Binding-site contacts:
Ligand atom O2 contacts residue LYS10 of chain 1.A at 3.4 Å.
Ligand atom C2 contacts residue ARG299 of chain 1.A at 3.6 Å.
Ligand atom O5 contacts residue TYR154 of chain 1.A at 3.5 Å.
Ligand atom O3 contacts residue TRP63 of chain 1.A at 3.0 Å (h-bond).
Ligand atom O3 contacts residue ASP62 of chain 1.A at 2.6 Å (salt-bridge).
Ligand atom C3 contacts residue ASP62 of chain 1.A at 3.5 Å.
Ligand atom O6 contacts residue TYR209 of chain 1.A at 3.7 Å.
Ligand atom O2 contacts residue MET329 of chain 1.A at 3.8 Å.
Ligand atom C6 contacts residue TRP339 of chain 1.A at 3.8 Å (hydrophobic).
Ligand atom O5 contacts residue PHE155 of chain 1.A at 3.8 Å.
Ligand atom O2 contacts residue ASP62 of chain 1.A at 2.6 Å (salt-bridge).
Ligand atom C6 contacts residue ASN152 of chain 1.A at 3.7 Å.
Ligand atom O6 contacts residue PHE155 of chain 1.A at 3.7 Å.
Ligand atom C2 contacts residue ASP62 of chain 1.A at 3.3 Å.
Ligand atom C4 contacts residue TRP339 of chain 1.A at 3.7 Å (hydrophobic).
Ligand atom C1 contacts residue TYR154 of chain 1.A at 3.6 Å (hydrophobic).
Ligand atom O4 contacts residue PHE37 of chain 1.A at 3.4 Å.
Ligand atom O2 contacts residue SER8 of chain 1.A at 2.7 Å (h-bond).
Ligand atom C1 contacts residue TRP229 of chain 1.A at 3.6 Å (hydrophobic).
Ligand atom C2 contacts residue LYS10 of chain 1.A at 3.8 Å.
Ligand atom O3 contacts residue GLN262 of chain 1.A at 3.5 Å (h-bond).
Ligand atom C1 contacts residue GLU9 of chain 1.A at 3.5 Å.
Ligand atom C1 contacts residue LYS10 of chain 1.A at 3.8 Å.
Ligand atom O3 contacts residue ALA60 of chain 1.A at 3.9 Å.
Ligand atom O1 contacts residue GLU9 of chain 1.A at 3.3 Å (salt-bridge).
Ligand atom O1 contacts residue SER8 of chain 1.A at 3.2 Å.
Ligand atom O2 contacts residue GLN262 of chain 1.A at 3.0 Å (h-bond).
Ligand atom C6 contacts residue TYR154 of chain 1.A at 3.8 Å (hydrophobic).
Ligand atom C2 contacts residue TRP229 of chain 1.A at 3.9 Å (hydrophobic).
Ligand atom C2 contacts residue SER8 of chain 1.A at 3.9 Å.
Ligand atom O2 contacts residue TRP229 of chain 1.A at 3.8 Å.
Ligand atom O2 contacts residue ARG299 of chain 1.A at 3.0 Å (salt-bridge).
Ligand atom O1 contacts residue PHE37 of chain 1.A at 3.4 Å.
Ligand atom C2 contacts residue GLU107 of chain 1.A at 3.6 Å.
Ligand atom O6 contacts residue ASN152 of chain 1.A at 2.7 Å (h-bond).
Ligand atom C6 contacts residue PHE155 of chain 1.A at 3.7 Å (hydrophobic).
Ligand atom O2 contacts residue ALA60 of chain 1.A at 3.2 Å.
Ligand atom C3 contacts residue PHE37 of chain 1.A at 3.7 Å (hydrophobic).
Ligand atom O2 contacts residue GLU107 of chain 1.A at 2.6 Å (salt-bridge).
Ligand atom O3 contacts residue ARG299 of chain 1.A at 2.9 Å (salt-bridge).

The protein below binds the small molecule below.
Small molecule (SMILES): OC[C@H]1O[C@H](O[C@H]2[C@H](O)[C@@H](O)[C@@H](O[C@H]3[C@H](O)[C@@H](O)[C@@H](O)O[C@@H]3CO)O[C@@H]2CO)[C@H](O)[C@@H](O)[C@@H]1O

Sequence of chain 1.A:
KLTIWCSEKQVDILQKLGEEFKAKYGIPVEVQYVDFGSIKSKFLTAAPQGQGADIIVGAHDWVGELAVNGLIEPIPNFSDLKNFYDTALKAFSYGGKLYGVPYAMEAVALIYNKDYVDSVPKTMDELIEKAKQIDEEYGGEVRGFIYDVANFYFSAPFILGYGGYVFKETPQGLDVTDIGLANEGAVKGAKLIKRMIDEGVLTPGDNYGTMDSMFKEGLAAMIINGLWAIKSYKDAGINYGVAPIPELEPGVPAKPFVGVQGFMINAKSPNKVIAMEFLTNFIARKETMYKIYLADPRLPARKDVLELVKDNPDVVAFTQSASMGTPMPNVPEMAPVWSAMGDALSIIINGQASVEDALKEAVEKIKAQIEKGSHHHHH